Sequence of chain 1.B:
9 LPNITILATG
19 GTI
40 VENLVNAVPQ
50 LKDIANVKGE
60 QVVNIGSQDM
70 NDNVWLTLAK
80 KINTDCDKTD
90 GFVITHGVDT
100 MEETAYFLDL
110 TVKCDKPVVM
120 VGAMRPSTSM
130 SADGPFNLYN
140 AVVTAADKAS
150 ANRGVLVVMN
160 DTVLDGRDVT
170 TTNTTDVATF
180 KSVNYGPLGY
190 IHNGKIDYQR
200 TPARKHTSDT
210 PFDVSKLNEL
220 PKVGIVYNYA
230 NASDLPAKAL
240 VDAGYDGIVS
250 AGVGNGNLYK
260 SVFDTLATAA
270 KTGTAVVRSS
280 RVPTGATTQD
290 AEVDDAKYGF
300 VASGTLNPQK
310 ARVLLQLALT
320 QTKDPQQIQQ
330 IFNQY

Sequence of chain 1.A:
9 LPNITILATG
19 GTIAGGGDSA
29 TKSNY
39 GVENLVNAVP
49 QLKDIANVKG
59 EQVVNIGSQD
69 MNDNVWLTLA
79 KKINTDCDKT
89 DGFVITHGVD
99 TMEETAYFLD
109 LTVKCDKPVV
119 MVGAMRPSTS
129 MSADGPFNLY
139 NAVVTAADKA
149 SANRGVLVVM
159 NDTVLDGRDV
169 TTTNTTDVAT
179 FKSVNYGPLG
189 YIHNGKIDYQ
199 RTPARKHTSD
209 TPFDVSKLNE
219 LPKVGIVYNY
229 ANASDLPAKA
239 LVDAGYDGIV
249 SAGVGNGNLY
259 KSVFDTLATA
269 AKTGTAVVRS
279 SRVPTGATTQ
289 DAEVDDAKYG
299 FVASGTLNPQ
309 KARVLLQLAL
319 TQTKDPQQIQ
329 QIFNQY

Binding-site contacts:
Ligand atom C contacts residue SER66 of chain 1.B at 3.5 Å.
Ligand atom O contacts residue GLY96 of chain 1.B at 3.4 Å.
Ligand atom OXT contacts residue GLN67 of chain 1.B at 4.0 Å.
Ligand atom CB contacts residue ASP98 of chain 1.B at 3.2 Å.
Ligand atom OXT contacts residue GLY96 of chain 1.B at 3.2 Å.
Ligand atom OXT contacts residue SER66 of chain 1.B at 2.4 Å (h-bond).
Ligand atom C contacts residue GLN67 of chain 1.B at 3.8 Å.
Ligand atom CG contacts residue VAL97 of chain 1.B at 3.6 Å (hydrophobic).
Ligand atom CA contacts residue ASP98 of chain 1.B at 3.9 Å.
Ligand atom CB contacts residue THR20 of chain 1.B at 3.3 Å.
Ligand atom N contacts residue ASP98 of chain 1.B at 3.0 Å (salt-bridge).
Ligand atom O contacts residue GLY19 of chain 1.B at 3.1 Å.
Ligand atom OD2 contacts residue GLY96 of chain 1.B at 3.4 Å.
Ligand atom OD2 contacts residue THR20 of chain 1.B at 3.0 Å (h-bond).
Ligand atom N contacts residue ASN256 of chain 1.A at 3.6 Å (h-bond).
Ligand atom OD1 contacts residue VAL97 of chain 1.B at 3.8 Å.
Ligand atom OD1 contacts residue ALA122 of chain 1.B at 3.0 Å (h-bond).
Ligand atom C contacts residue ASP98 of chain 1.B at 4.1 Å.
Ligand atom OD2 contacts residue VAL97 of chain 1.B at 3.0 Å (h-bond).
Ligand atom N contacts residue GLN67 of chain 1.B at 3.1 Å (h-bond).
Ligand atom O contacts residue GLN67 of chain 1.B at 4.0 Å.
Ligand atom N contacts residue GLU291 of chain 1.A at 2.6 Å (salt-bridge).
Ligand atom CA contacts residue GLN67 of chain 1.B at 4.1 Å.
Ligand atom O contacts residue GLY65 of chain 1.B at 3.5 Å.
Ligand atom O contacts residue SER66 of chain 1.B at 2.9 Å (h-bond).
Ligand atom C contacts residue GLY96 of chain 1.B at 3.5 Å.
Ligand atom CA contacts residue THR20 of chain 1.B at 3.3 Å.
Ligand atom CA contacts residue GLU291 of chain 1.A at 3.4 Å.
Ligand atom CG contacts residue ALA122 of chain 1.B at 3.7 Å (hydrophobic).
Ligand atom C contacts residue VAL97 of chain 1.B at 3.9 Å (hydrophobic).
Ligand atom CG contacts residue THR20 of chain 1.B at 2.7 Å.
Ligand atom C contacts residue GLY19 of chain 1.B at 4.0 Å.
Ligand atom OXT contacts residue VAL97 of chain 1.B at 3.3 Å (h-bond).
Ligand atom OD2 contacts residue GLY19 of chain 1.B at 4.1 Å.
Ligand atom OD1 contacts residue THR20 of chain 1.B at 2.8 Å (h-bond).
Ligand atom OD2 contacts residue ALA122 of chain 1.B at 3.6 Å.
Ligand atom OXT contacts residue ASP98 of chain 1.B at 3.3 Å.
Ligand atom O contacts residue THR20 of chain 1.B at 3.9 Å.
Ligand atom CB contacts residue VAL97 of chain 1.B at 4.1 Å (hydrophobic).
Ligand atom CB contacts residue GLU291 of chain 1.A at 3.8 Å.

A protein and the small-molecule ligand that binds it are described below.
Small molecule (SMILES): N[C@@H](CC(=O)O)C(=O)O